This small molecule binds to this protein.
Small molecule (SMILES): Nc1ncnc2c1ncn2[C@H]1C[C@H](O)[C@@H](CO[P](=O)(O)O[P](=O)(O)OP(=O)(O)O)O1

Sequence of chain 1.I:
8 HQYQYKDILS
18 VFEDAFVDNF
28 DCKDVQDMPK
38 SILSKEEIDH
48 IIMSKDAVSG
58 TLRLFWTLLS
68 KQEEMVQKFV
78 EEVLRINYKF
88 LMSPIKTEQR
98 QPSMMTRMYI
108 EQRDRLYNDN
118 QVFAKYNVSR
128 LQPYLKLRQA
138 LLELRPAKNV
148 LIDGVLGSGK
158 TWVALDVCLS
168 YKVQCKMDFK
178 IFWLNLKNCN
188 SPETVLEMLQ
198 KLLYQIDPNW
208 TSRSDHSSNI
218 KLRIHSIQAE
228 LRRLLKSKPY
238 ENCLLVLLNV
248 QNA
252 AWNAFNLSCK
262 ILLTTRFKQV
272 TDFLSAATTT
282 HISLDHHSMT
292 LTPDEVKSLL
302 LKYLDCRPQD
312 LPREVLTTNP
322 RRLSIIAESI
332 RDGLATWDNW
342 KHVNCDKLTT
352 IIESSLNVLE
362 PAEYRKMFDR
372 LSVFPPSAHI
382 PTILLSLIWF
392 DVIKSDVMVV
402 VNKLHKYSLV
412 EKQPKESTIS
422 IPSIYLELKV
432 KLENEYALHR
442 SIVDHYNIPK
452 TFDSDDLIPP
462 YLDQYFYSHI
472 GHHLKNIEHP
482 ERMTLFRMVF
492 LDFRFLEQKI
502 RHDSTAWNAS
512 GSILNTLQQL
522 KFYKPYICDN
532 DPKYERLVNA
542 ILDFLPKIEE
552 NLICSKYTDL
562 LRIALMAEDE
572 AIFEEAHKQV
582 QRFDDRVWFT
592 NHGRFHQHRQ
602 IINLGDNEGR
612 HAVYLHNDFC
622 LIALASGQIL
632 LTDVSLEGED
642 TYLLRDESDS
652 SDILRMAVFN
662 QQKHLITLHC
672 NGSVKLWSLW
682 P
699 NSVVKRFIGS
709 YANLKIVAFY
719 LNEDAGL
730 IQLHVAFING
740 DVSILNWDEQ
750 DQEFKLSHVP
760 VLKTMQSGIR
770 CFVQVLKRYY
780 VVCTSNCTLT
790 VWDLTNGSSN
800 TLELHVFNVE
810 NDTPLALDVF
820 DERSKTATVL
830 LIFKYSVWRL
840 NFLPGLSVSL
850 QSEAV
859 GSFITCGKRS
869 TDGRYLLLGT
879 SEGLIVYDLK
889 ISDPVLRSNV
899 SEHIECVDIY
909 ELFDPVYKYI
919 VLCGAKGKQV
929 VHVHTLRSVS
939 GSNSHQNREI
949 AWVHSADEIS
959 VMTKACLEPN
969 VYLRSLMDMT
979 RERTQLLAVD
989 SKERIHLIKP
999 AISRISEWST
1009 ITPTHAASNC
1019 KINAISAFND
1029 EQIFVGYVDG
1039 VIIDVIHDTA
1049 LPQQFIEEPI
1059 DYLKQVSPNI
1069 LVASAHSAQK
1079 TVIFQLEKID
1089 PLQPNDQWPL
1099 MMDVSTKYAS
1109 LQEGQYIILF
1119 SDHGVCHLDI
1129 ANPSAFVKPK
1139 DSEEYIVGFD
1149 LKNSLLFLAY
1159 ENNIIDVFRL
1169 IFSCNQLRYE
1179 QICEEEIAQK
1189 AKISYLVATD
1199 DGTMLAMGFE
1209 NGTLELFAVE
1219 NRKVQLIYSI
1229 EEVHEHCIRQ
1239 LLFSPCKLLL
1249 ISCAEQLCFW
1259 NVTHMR

Binding-site contacts:
Ligand atom O3' contacts residue TRP159 of chain 1.I at 3.5 Å.
Ligand atom N6 contacts residue SER126 of chain 1.I at 3.3 Å (h-bond).
Ligand atom O2B contacts residue THR158 of chain 1.I at 2.7 Å (h-bond).
Ligand atom C2 contacts residue LEU300 of chain 1.I at 3.3 Å (hydrophobic).
Ligand atom O2G contacts residue GLY154 of chain 1.I at 2.8 Å (h-bond).
Ligand atom C8 contacts residue GLY156 of chain 1.I at 3.6 Å.
Ligand atom O1G contacts residue ASN246 of chain 1.I at 3.3 Å (h-bond).
Ligand atom O1B contacts residue LYS157 of chain 1.I at 2.5 Å (salt-bridge).
Ligand atom N7 contacts residue TRP159 of chain 1.I at 3.7 Å.
Ligand atom O1A contacts residue TRP159 of chain 1.I at 2.8 Å.
Ligand atom O2A contacts residue TRP159 of chain 1.I at 2.9 Å (h-bond).
Ligand atom O1G contacts residue ARG267 of chain 1.I at 3.2 Å (salt-bridge).
Ligand atom PA contacts residue TRP159 of chain 1.I at 3.5 Å.
Ligand atom C4 contacts residue PRO321 of chain 1.I at 3.5 Å (hydrophobic).
Ligand atom PG contacts residue LYS157 of chain 1.I at 3.0 Å.
Ligand atom O3B contacts residue LYS157 of chain 1.I at 2.2 Å (salt-bridge).
Ligand atom O5' contacts residue ARG322 of chain 1.I at 2.9 Å (salt-bridge).
Ligand atom PB contacts residue THR158 of chain 1.I at 3.2 Å.
Ligand atom O1G contacts residue LYS157 of chain 1.I at 3.2 Å (salt-bridge).
Ligand atom O3G contacts residue ARG322 of chain 1.I at 3.4 Å (salt-bridge).
Ligand atom O2A contacts residue THR158 of chain 1.I at 2.5 Å (h-bond).
Ligand atom N1 contacts residue ASN124 of chain 1.I at 3.2 Å.
Ligand atom O2G contacts residue LYS157 of chain 1.I at 3.2 Å (salt-bridge).
Ligand atom O1A contacts residue GLY156 of chain 1.I at 3.0 Å.
Ligand atom PG contacts residue ARG267 of chain 1.I at 3.5 Å.
Ligand atom PA contacts residue THR158 of chain 1.I at 3.4 Å.
Ligand atom O3B contacts residue GLY154 of chain 1.I at 3.0 Å (h-bond).
Ligand atom C5' contacts residue TRP159 of chain 1.I at 3.5 Å (hydrophobic).
Ligand atom C3' contacts residue TRP159 of chain 1.I at 3.3 Å (hydrophobic).
Ligand atom PB contacts residue LYS157 of chain 1.I at 3.4 Å.
Ligand atom O1B contacts residue GLY156 of chain 1.I at 3.1 Å.
Ligand atom O2G contacts residue ARG267 of chain 1.I at 2.9 Å (salt-bridge).
Ligand atom C8 contacts residue PRO321 of chain 1.I at 3.3 Å (hydrophobic).
Ligand atom N1 contacts residue VAL125 of chain 1.I at 3.2 Å (h-bond).
Ligand atom O1A contacts residue THR158 of chain 1.I at 3.6 Å (h-bond).
Ligand atom O1B contacts residue THR158 of chain 1.I at 2.6 Å (h-bond).
Ligand atom N9 contacts residue PRO321 of chain 1.I at 3.1 Å.
Ligand atom C1' contacts residue PRO321 of chain 1.I at 3.4 Å (hydrophobic).
Ligand atom C5' contacts residue ARG322 of chain 1.I at 3.4 Å.
Ligand atom C2 contacts residue ASN124 of chain 1.I at 3.4 Å.